Binding-site contacts:
Ligand atom C2 contacts residue THR156 of chain 9.E at 4.2 Å.
Ligand atom C7 contacts residue ASN154 of chain 9.E at 3.3 Å.
Ligand atom O5 contacts residue ASN154 of chain 9.E at 4.0 Å.
Ligand atom N2 contacts residue ASN154 of chain 9.E at 3.8 Å.
Ligand atom C7 contacts residue THR156 of chain 9.E at 3.9 Å.
Ligand atom N2 contacts residue THR156 of chain 9.E at 3.6 Å (h-bond).
Ligand atom C8 contacts residue ASN154 of chain 9.E at 3.6 Å.
Ligand atom C8 contacts residue THR156 of chain 9.E at 4.0 Å.
Ligand atom O6 contacts residue MET151 of chain 9.E at 3.4 Å.
Ligand atom C2 contacts residue ASN154 of chain 9.E at 3.5 Å.
Ligand atom C1 contacts residue THR156 of chain 9.E at 3.6 Å.
Ligand atom C1 contacts residue ASN154 of chain 9.E at 3.4 Å.
Ligand atom O7 contacts residue ASN154 of chain 9.E at 2.6 Å (h-bond).
Ligand atom C6 contacts residue MET151 of chain 9.E at 4.5 Å (hydrophobic).

The small molecule below binds the protein below.
Small molecule (SMILES): CC(=O)N[C@H]1[C@H](O[C@H]2[C@H](O)[C@@H](NC(C)=O)CO[C@@H]2CO)O[C@H](CO)[C@@H](O)[C@@H]1O

Sequence of chain 9.E:
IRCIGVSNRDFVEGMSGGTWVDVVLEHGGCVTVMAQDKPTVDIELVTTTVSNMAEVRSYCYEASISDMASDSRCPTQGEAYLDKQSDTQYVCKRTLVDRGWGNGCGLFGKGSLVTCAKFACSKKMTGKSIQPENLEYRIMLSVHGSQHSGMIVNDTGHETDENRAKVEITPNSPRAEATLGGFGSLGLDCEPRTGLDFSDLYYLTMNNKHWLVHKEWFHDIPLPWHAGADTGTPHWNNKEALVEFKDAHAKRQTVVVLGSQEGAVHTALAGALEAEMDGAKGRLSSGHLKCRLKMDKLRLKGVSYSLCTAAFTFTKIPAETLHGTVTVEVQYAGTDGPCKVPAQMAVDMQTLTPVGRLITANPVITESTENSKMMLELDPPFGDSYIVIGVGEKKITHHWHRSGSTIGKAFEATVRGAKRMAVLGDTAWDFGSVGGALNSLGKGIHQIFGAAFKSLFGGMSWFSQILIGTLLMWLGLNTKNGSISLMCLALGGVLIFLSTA